Sequence of chain 1.B:
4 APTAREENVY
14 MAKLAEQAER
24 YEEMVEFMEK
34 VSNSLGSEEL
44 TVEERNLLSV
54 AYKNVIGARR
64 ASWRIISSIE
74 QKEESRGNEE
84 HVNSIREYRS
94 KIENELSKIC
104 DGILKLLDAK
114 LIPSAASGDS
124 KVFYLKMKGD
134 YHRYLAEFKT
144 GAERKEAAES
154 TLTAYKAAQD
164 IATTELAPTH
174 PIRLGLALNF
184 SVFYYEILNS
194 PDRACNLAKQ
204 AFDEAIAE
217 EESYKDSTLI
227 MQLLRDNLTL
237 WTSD

A protein and the small-molecule ligand that binds it are described below.
Small molecule (SMILES): CC(C)[C@H](NC(=O)[C@@H](NC(=O)[C@H](Cc1ccc(O)cc1)NC(=O)[C@H](CO)NC(=O)[C@@H](N)CCC(N)=O)[C@@H](C)OP(=O)(O)O)C(=O)O

Binding-site contacts:
Ligand atom C contacts residue CW11 of chain 1.G at 3.4 Å.
Ligand atom OG contacts residue TRP237 of chain 1.B at 3.5 Å (h-bond).
Ligand atom CB contacts residue ARG67 of chain 1.B at 3.4 Å.
Ligand atom CB contacts residue ASN182 of chain 1.B at 3.3 Å.
Ligand atom O2P contacts residue ARG136 of chain 1.B at 3.0 Å (salt-bridge).
Ligand atom O3P contacts residue ARG63 of chain 1.B at 3.8 Å.
Ligand atom N contacts residue LEU181 of chain 1.B at 3.6 Å.
Ligand atom OXT contacts residue CW11 of chain 1.G at 2.9 Å (h-bond).
Ligand atom CA contacts residue ASN182 of chain 1.B at 3.4 Å.
Ligand atom O2P contacts residue ARG63 of chain 1.B at 3.0 Å (salt-bridge).
Ligand atom O contacts residue VAL185 of chain 1.B at 3.5 Å.
Ligand atom CB contacts residue GLU189 of chain 1.B at 3.4 Å.
Ligand atom N contacts residue GLU189 of chain 1.B at 3.2 Å (salt-bridge).
Ligand atom O contacts residue LEU181 of chain 1.B at 3.4 Å.
Ligand atom C contacts residue LEU181 of chain 1.B at 3.6 Å (hydrophobic).
Ligand atom O3P contacts residue TYR137 of chain 1.B at 2.8 Å (h-bond).
Ligand atom CA contacts residue LEU181 of chain 1.B at 3.6 Å (hydrophobic).
Ligand atom C contacts residue ASN182 of chain 1.B at 3.6 Å.
Ligand atom O contacts residue LYS129 of chain 1.B at 2.7 Å (salt-bridge).
Ligand atom CG2 contacts residue ASN182 of chain 1.B at 3.7 Å.
Ligand atom O contacts residue ASN182 of chain 1.B at 3.4 Å (h-bond).
Ligand atom CG2 contacts residue VAL185 of chain 1.B at 3.6 Å (hydrophobic).
Ligand atom N contacts residue ARG67 of chain 1.B at 3.4 Å (salt-bridge).
Ligand atom C contacts residue LYS129 of chain 1.B at 3.8 Å.
Ligand atom N contacts residue ASN182 of chain 1.B at 3.0 Å (h-bond).
Ligand atom O contacts residue CW11 of chain 1.G at 3.3 Å (h-bond).
Ligand atom O contacts residue ASN233 of chain 1.B at 3.0 Å (h-bond).
Ligand atom P contacts residue ARG63 of chain 1.B at 3.2 Å.
Ligand atom N contacts residue ASN233 of chain 1.B at 3.3 Å (h-bond).
Ligand atom O3P contacts residue ARG136 of chain 1.B at 3.0 Å (salt-bridge).
Ligand atom CD2 contacts residue ASN233 of chain 1.B at 3.3 Å.
Ligand atom O1P contacts residue ARG63 of chain 1.B at 2.7 Å (salt-bridge).
Ligand atom CB contacts residue GLU189 of chain 1.B at 3.4 Å.
Ligand atom CG2 contacts residue ARG136 of chain 1.B at 3.8 Å.
Ligand atom C contacts residue ASN233 of chain 1.B at 3.8 Å.
Ligand atom OG contacts residue GLU189 of chain 1.B at 3.2 Å (salt-bridge).
Ligand atom NE2 contacts residue ARG67 of chain 1.B at 3.8 Å.
Ligand atom CG1 contacts residue GLY178 of chain 1.B at 3.8 Å.
Ligand atom CG contacts residue GLU189 of chain 1.B at 3.1 Å.
Ligand atom O1P contacts residue LYS56 of chain 1.B at 3.3 Å.